Binding-site contacts:
Ligand atom O11 contacts residue PRO451 of chain 1.G at 4.4 Å.
Ligand atom C04 contacts residue PRO451 of chain 1.G at 3.5 Å (hydrophobic).
Ligand atom C03 contacts residue PRO451 of chain 1.G at 3.9 Å (hydrophobic).
Ligand atom C08 contacts residue GLY281 of chain 1.F at 4.4 Å.
Ligand atom N07 contacts residue PRO451 of chain 1.G at 4.2 Å.
Ligand atom C09 contacts residue ASP280 of chain 1.F at 4.1 Å.
Ligand atom N06 contacts residue PRO451 of chain 1.G at 3.9 Å.
Ligand atom C09 contacts residue THR450 of chain 1.G at 4.1 Å.
Ligand atom C08 contacts residue ASN279 of chain 1.F at 3.9 Å.
Ligand atom N07 contacts residue ASN279 of chain 1.F at 3.9 Å.
Ligand atom C09 contacts residue ASN279 of chain 1.F at 3.2 Å.
Ligand atom N07 contacts residue THR450 of chain 1.G at 4.3 Å.
Ligand atom C09 contacts residue PRO451 of chain 1.G at 4.0 Å (hydrophobic).
Ligand atom C01 contacts residue ASP280 of chain 1.F at 4.2 Å.
Ligand atom C08 contacts residue THR450 of chain 1.G at 4.1 Å.
Ligand atom C03 contacts residue GLN448 of chain 1.G at 4.3 Å.
Ligand atom C08 contacts residue ASP280 of chain 1.F at 4.2 Å.
Ligand atom C04 contacts residue ASN279 of chain 1.F at 4.3 Å.
Ligand atom C05 contacts residue PRO451 of chain 1.G at 3.5 Å (hydrophobic).

Sequence of chain 1.F:
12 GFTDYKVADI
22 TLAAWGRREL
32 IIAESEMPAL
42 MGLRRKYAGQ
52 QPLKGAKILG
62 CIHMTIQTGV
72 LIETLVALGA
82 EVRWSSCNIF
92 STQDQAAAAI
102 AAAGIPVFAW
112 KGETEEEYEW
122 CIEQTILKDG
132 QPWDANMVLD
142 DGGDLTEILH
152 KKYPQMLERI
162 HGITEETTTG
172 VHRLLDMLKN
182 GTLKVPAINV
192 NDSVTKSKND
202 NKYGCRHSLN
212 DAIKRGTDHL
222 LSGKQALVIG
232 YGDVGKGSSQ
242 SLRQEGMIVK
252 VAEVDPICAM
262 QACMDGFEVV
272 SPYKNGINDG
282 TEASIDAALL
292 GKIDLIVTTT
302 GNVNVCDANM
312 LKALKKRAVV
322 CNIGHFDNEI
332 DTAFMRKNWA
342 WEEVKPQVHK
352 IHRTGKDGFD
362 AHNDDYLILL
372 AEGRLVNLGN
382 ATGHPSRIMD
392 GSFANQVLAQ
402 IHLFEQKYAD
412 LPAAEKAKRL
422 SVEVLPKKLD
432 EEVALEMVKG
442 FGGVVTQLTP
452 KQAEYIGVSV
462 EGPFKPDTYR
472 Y

Sequence of chain 1.G:
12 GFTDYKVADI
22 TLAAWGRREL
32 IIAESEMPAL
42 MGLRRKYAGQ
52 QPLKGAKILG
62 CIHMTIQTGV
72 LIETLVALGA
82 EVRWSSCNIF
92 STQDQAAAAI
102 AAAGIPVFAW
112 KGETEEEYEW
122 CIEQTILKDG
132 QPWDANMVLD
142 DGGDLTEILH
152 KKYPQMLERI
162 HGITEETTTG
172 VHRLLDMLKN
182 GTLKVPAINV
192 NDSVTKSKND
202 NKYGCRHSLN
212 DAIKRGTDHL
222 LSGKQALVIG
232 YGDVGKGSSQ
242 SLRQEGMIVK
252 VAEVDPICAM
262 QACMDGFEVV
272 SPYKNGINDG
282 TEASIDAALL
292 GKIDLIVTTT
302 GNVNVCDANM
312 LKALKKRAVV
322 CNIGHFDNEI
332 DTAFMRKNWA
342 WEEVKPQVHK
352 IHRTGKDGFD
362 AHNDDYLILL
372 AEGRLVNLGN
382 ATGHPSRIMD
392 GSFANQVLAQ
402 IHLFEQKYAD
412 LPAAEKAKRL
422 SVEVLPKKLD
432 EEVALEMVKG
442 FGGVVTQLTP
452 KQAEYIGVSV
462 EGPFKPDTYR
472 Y

The small molecule below binds the protein below.
Small molecule (SMILES): CN(Cc1cnn(C)c1)C(=O)C1CCCCC1